A protein and the small-molecule ligand that binds it are described below.
Small molecule (SMILES): C=C(C)c1cccc(C(C)(C)NC(=O)Nc2ccc(Cl)c(OCC(=O)O)c2)c1

Sequence of chain 2.C:
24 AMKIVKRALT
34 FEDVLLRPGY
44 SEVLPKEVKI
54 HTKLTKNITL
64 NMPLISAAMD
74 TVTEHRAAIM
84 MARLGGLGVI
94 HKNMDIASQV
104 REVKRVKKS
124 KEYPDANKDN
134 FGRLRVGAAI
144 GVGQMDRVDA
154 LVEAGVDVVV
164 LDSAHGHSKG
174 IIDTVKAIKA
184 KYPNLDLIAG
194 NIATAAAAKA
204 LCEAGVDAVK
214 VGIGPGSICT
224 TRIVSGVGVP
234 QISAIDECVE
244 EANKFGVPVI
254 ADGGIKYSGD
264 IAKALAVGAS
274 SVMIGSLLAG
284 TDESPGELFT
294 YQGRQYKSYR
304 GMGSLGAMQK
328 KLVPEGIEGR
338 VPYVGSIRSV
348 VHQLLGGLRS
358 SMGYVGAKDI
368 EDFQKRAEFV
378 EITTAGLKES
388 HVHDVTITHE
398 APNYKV

Sequence of chain 4.C:
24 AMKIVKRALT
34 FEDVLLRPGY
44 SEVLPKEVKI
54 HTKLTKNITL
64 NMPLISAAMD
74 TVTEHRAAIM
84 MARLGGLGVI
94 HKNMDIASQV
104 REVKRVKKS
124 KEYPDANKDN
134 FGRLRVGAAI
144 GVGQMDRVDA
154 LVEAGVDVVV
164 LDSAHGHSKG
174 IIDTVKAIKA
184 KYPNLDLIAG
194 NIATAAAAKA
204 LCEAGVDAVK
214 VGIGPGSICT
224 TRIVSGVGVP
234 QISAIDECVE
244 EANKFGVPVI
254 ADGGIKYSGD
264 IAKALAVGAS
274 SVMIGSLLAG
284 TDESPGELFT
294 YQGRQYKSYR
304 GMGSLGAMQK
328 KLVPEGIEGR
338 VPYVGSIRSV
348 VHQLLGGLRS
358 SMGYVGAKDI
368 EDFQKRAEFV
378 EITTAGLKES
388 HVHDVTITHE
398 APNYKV

Binding-site contacts:
Ligand atom CL contacts residue VAL46 of chain 4.C at 4.0 Å.
Ligand atom C3 contacts residue MET305 of chain 2.C at 3.5 Å (hydrophobic).
Ligand atom N4 contacts residue ALA167 of chain 2.C at 3.8 Å.
Ligand atom N4 contacts residue GLU332 of chain 2.C at 3.0 Å (salt-bridge).
Ligand atom C10 contacts residue GLU332 of chain 2.C at 3.6 Å.
Ligand atom C6 contacts residue ALA167 of chain 2.C at 3.9 Å (hydrophobic).
Ligand atom CL contacts residue GLY360 of chain 4.C at 3.0 Å.
Ligand atom C21 contacts residue PRO48 of chain 4.C at 3.7 Å (hydrophobic).
Ligand atom C8 contacts residue THR224 of chain 2.C at 3.7 Å.
Ligand atom C8 contacts residue IMP1 of chain 2.Y at 3.6 Å.
Ligand atom C22 contacts residue TYR361 of chain 4.C at 3.7 Å (hydrophobic).
Ligand atom O4 contacts residue ALA167 of chain 2.C at 3.8 Å.
Ligand atom C10 contacts residue ALA167 of chain 2.C at 3.8 Å (hydrophobic).
Ligand atom C7 contacts residue IMP1 of chain 2.Y at 3.9 Å.
Ligand atom C20 contacts residue PRO48 of chain 4.C at 3.9 Å (hydrophobic).
Ligand atom C22 contacts residue GLU332 of chain 2.C at 3.9 Å.
Ligand atom O3 contacts residue SER166 of chain 2.C at 3.9 Å.
Ligand atom C8 contacts residue ALA167 of chain 2.C at 3.8 Å (hydrophobic).
Ligand atom C22 contacts residue SER357 of chain 4.C at 3.5 Å.
Ligand atom C21 contacts residue TYR361 of chain 4.C at 4.0 Å (hydrophobic).
Ligand atom C17 contacts residue GLU332 of chain 2.C at 3.9 Å.
Ligand atom C13 contacts residue GLY306 of chain 2.C at 4.0 Å.
Ligand atom C9 contacts residue ALA167 of chain 2.C at 3.9 Å (hydrophobic).
Ligand atom C20 contacts residue HIS168 of chain 2.C at 3.9 Å.
Ligand atom C28 contacts residue LEU47 of chain 4.C at 3.4 Å (hydrophobic).
Ligand atom C8 contacts residue GLU332 of chain 2.C at 3.8 Å.
Ligand atom C13 contacts residue VAL330 of chain 2.C at 3.9 Å (hydrophobic).
Ligand atom CL contacts residue HIS168 of chain 2.C at 3.6 Å.
Ligand atom C17 contacts residue ALA167 of chain 2.C at 3.8 Å (hydrophobic).
Ligand atom N3 contacts residue GLU332 of chain 2.C at 3.3 Å (salt-bridge).
Ligand atom C4 contacts residue GLY306 of chain 2.C at 3.7 Å.
Ligand atom C21 contacts residue SER357 of chain 4.C at 3.5 Å.
Ligand atom C22 contacts residue PRO48 of chain 4.C at 3.9 Å (hydrophobic).
Ligand atom C3 contacts residue GLY306 of chain 2.C at 3.4 Å.
Ligand atom C2 contacts residue GLY306 of chain 2.C at 3.5 Å.
Ligand atom C7 contacts residue ALA167 of chain 2.C at 3.8 Å (hydrophobic).
Ligand atom C1 contacts residue GLY306 of chain 2.C at 4.0 Å.
Ligand atom CL contacts residue TYR361 of chain 4.C at 3.9 Å.
Ligand atom C13 contacts residue GLU332 of chain 2.C at 4.0 Å.
Ligand atom C18 contacts residue ALA167 of chain 2.C at 3.8 Å (hydrophobic).